Binding-site contacts:
Ligand atom O6 contacts residue ARG83 of chain 1.A at 4.3 Å.
Ligand atom O5 contacts residue ASN220 of chain 1.A at 2.4 Å (h-bond).
Ligand atom C1 contacts residue ASN220 of chain 1.A at 1.4 Å.
Ligand atom C8 contacts residue ASN220 of chain 1.A at 4.1 Å.
Ligand atom C5 contacts residue PHE81 of chain 1.A at 4.4 Å (hydrophobic).
Ligand atom C3 contacts residue ASN220 of chain 1.A at 3.8 Å.
Ligand atom C8 contacts residue GLN218 of chain 1.A at 3.4 Å.
Ligand atom C7 contacts residue PRO84 of chain 1.A at 3.3 Å (hydrophobic).
Ligand atom C6 contacts residue PHE81 of chain 1.A at 3.9 Å (hydrophobic).
Ligand atom O7 contacts residue PRO84 of chain 1.A at 3.1 Å.
Ligand atom C2 contacts residue ASN220 of chain 1.A at 2.4 Å.
Ligand atom C1 contacts residue PRO84 of chain 1.A at 4.5 Å (hydrophobic).
Ligand atom N2 contacts residue ASN220 of chain 1.A at 2.9 Å (h-bond).
Ligand atom O6 contacts residue PHE81 of chain 1.A at 4.0 Å.
Ligand atom C2 contacts residue PRO84 of chain 1.A at 4.3 Å (hydrophobic).
Ligand atom O7 contacts residue ARG83 of chain 1.A at 4.3 Å.
Ligand atom C4 contacts residue ASN220 of chain 1.A at 4.2 Å.
Ligand atom C8 contacts residue PRO84 of chain 1.A at 3.5 Å (hydrophobic).
Ligand atom O7 contacts residue ASN220 of chain 1.A at 3.9 Å.
Ligand atom N2 contacts residue PRO84 of chain 1.A at 4.1 Å.
Ligand atom O5 contacts residue PHE81 of chain 1.A at 3.7 Å.
Ligand atom C7 contacts residue ASN220 of chain 1.A at 3.4 Å.
Ligand atom C5 contacts residue ASN220 of chain 1.A at 3.7 Å.

A small-molecule ligand and the protein it binds are described below.
Small molecule (SMILES): CC(=O)N[C@H]1[C@H](O[C@H]2[C@H](O[C@@H]3O[C@@H](C)[C@@H](O)[C@@H](O)[C@@H]3O)[C@@H](NC(C)=O)CO[C@@H]2CO)O[C@H](CO)[C@@H](O)[C@@H]1O

Sequence of chain 1.A:
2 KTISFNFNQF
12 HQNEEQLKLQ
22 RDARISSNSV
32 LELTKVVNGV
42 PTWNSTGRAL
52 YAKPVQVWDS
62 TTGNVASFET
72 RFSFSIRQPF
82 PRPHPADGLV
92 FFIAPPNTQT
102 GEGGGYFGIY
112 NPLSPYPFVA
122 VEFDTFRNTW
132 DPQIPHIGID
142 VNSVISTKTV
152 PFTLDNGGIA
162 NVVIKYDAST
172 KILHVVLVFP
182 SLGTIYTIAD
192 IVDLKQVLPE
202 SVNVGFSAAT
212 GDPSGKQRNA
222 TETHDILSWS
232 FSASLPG